A small-molecule ligand and the protein it binds are described below.
Small molecule (SMILES): Cc1nc2ccccc2c(-c2ccc(Cl)cc2)c1[C@H](OC(C)(C)C)C(=O)O

Sequence of chain 1.B:
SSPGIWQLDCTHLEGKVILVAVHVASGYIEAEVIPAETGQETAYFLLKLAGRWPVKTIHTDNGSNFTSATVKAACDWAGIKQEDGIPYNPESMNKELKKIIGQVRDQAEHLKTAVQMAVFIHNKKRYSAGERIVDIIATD

Sequence of chain 1.A:
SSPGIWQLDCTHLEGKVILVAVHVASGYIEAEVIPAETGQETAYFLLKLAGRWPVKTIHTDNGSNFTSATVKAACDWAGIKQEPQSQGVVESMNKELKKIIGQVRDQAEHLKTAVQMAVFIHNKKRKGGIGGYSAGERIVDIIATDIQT

Binding-site contacts:
Ligand atom C23 contacts residue GLN126 of chain 1.A at 4.1 Å.
Ligand atom O14 contacts residue HIS129 of chain 1.A at 2.9 Å (h-bond).
Ligand atom C25 contacts residue THR83 of chain 1.B at 3.8 Å.
Ligand atom CL contacts residue LEU60 of chain 1.B at 3.9 Å.
Ligand atom CL contacts residue TRP90 of chain 1.B at 3.5 Å.
Ligand atom C17 contacts residue HIS129 of chain 1.A at 4.0 Å.
Ligand atom C25 contacts residue GLN53 of chain 1.B at 3.4 Å.
Ligand atom C12 contacts residue GLU128 of chain 1.A at 3.4 Å.
Ligand atom C2 contacts residue THR83 of chain 1.B at 4.1 Å.
Ligand atom C9 contacts residue THR83 of chain 1.B at 3.9 Å.
Ligand atom C20 contacts residue LEU60 of chain 1.B at 3.9 Å (hydrophobic).
Ligand atom C7 contacts residue ALA86 of chain 1.B at 3.6 Å (hydrophobic).
Ligand atom C8 contacts residue ALA86 of chain 1.B at 3.8 Å (hydrophobic).
Ligand atom C20 contacts residue ALA87 of chain 1.B at 3.6 Å (hydrophobic).
Ligand atom C8 contacts residue THR83 of chain 1.B at 4.0 Å.
Ligand atom C12 contacts residue HIS129 of chain 1.A at 3.9 Å.
Ligand atom C22 contacts residue GLN126 of chain 1.A at 3.8 Å.
Ligand atom C26 contacts residue THR132 of chain 1.A at 3.0 Å.
Ligand atom C12 contacts residue ALA127 of chain 1.A at 4.1 Å (hydrophobic).
Ligand atom O14 contacts residue ALA127 of chain 1.A at 4.0 Å.
Ligand atom C11 contacts residue THR132 of chain 1.A at 3.6 Å.
Ligand atom C4 contacts residue THR83 of chain 1.B at 4.2 Å.
Ligand atom C27 contacts residue THR132 of chain 1.A at 3.5 Å.
Ligand atom O14 contacts residue GLU128 of chain 1.A at 3.3 Å (salt-bridge).
Ligand atom O13 contacts residue GLU128 of chain 1.A at 2.8 Å (salt-bridge).
Ligand atom C27 contacts residue GLN53 of chain 1.B at 4.0 Å.
Ligand atom N1 contacts residue GLN53 of chain 1.B at 3.9 Å.
Ligand atom C16 contacts residue THR132 of chain 1.A at 3.4 Å.
Ligand atom O15 contacts residue THR132 of chain 1.A at 3.2 Å (h-bond).
Ligand atom C17 contacts residue GLN53 of chain 1.B at 3.4 Å.
Ligand atom O14 contacts residue THR132 of chain 1.A at 2.8 Å (h-bond).
Ligand atom C3 contacts residue THR83 of chain 1.B at 3.9 Å.
Ligand atom C7 contacts residue THR83 of chain 1.B at 4.1 Å.
Ligand atom O13 contacts residue ALA127 of chain 1.A at 3.5 Å.
Ligand atom C6 contacts residue GLN53 of chain 1.B at 4.1 Å.
Ligand atom C10 contacts residue THR83 of chain 1.B at 3.8 Å.
Ligand atom O15 contacts residue HIS129 of chain 1.A at 3.8 Å.
Ligand atom C19 contacts residue THR83 of chain 1.B at 4.0 Å.
Ligand atom C12 contacts residue THR132 of chain 1.A at 3.5 Å.
Ligand atom CL contacts residue ALA87 of chain 1.B at 4.0 Å.